Binding-site contacts:
Ligand atom C6 contacts residue ASP154 of chain 4.A at 4.2 Å.
Ligand atom C2 contacts residue ASN227 of chain 4.A at 2.4 Å.
Ligand atom C8 contacts residue ASN227 of chain 4.A at 4.3 Å.
Ligand atom C6 contacts residue ASN227 of chain 4.A at 3.2 Å.
Ligand atom C5 contacts residue ASN227 of chain 4.A at 3.5 Å.
Ligand atom C3 contacts residue GLU228 of chain 4.A at 3.8 Å.
Ligand atom O3 contacts residue ASP206 of chain 4.A at 4.3 Å.
Ligand atom C7 contacts residue ASN227 of chain 4.A at 3.3 Å.
Ligand atom O7 contacts residue ASN227 of chain 4.A at 3.5 Å (h-bond).
Ligand atom O7 contacts residue ARG178 of chain 4.A at 4.5 Å.
Ligand atom O5 contacts residue ASP154 of chain 4.A at 4.3 Å.
Ligand atom C4 contacts residue ASN227 of chain 4.A at 4.3 Å.
Ligand atom O6 contacts residue ASP154 of chain 4.A at 3.9 Å.
Ligand atom N2 contacts residue ASN227 of chain 4.A at 2.9 Å (h-bond).
Ligand atom N2 contacts residue GLU228 of chain 4.A at 2.9 Å (salt-bridge).
Ligand atom O3 contacts residue GLU228 of chain 4.A at 4.5 Å.
Ligand atom C7 contacts residue GLU228 of chain 4.A at 3.8 Å.
Ligand atom C8 contacts residue GLU228 of chain 4.A at 3.7 Å.
Ligand atom C6 contacts residue ASN226 of chain 4.A at 3.9 Å.
Ligand atom O5 contacts residue ASN227 of chain 4.A at 2.3 Å (h-bond).
Ligand atom O3 contacts residue ILE205 of chain 4.A at 4.0 Å.
Ligand atom C4 contacts residue ASN227 of chain 4.A at 4.2 Å.
Ligand atom C2 contacts residue GLU228 of chain 4.A at 3.6 Å.
Ligand atom C5 contacts residue ASN227 of chain 4.A at 3.6 Å.
Ligand atom O2 contacts residue PRO7 of chain 4.A at 4.0 Å.
Ligand atom C3 contacts residue ASN227 of chain 4.A at 3.8 Å.
Ligand atom C1 contacts residue GLU228 of chain 4.A at 3.8 Å.
Ligand atom O3 contacts residue PRO7 of chain 4.A at 4.1 Å.
Ligand atom C1 contacts residue ASN227 of chain 4.A at 1.4 Å.
Ligand atom O4 contacts residue ASN226 of chain 4.A at 4.4 Å.
Ligand atom O7 contacts residue THR156 of chain 4.A at 4.0 Å.

A small-molecule ligand and the protein it binds are described below.
Small molecule (SMILES): CC(=O)N[C@H]1[C@H](O[C@H]2[C@H](O)[C@@H](NC(C)=O)CO[C@@H]2CO[C@@H]2O[C@@H](C)[C@@H](O)[C@@H](O)[C@@H]2O)O[C@H](CO)[C@@H](O)[C@@H]1O

Sequence of chain 4.A:
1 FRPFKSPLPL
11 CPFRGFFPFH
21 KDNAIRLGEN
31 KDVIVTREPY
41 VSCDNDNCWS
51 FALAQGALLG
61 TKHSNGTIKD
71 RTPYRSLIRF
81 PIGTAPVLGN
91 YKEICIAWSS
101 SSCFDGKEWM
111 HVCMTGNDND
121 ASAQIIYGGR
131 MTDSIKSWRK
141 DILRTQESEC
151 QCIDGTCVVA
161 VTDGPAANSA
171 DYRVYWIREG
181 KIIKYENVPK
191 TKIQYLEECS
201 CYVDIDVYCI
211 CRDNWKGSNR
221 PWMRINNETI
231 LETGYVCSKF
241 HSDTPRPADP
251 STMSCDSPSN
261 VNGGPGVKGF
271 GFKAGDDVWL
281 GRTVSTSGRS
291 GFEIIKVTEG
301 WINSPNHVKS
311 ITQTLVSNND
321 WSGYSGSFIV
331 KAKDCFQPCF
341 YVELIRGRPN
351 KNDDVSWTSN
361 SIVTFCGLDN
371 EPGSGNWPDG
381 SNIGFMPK